Binding-site contacts:
Ligand atom C7 contacts residue ASN313 of chain 1.B at 3.3 Å.
Ligand atom C3 contacts residue ASN313 of chain 1.B at 3.8 Å.
Ligand atom O3 contacts residue GLN562 of chain 1.B at 4.4 Å.
Ligand atom C2 contacts residue ASN313 of chain 1.B at 2.4 Å.
Ligand atom C5 contacts residue ASN313 of chain 1.B at 3.7 Å.
Ligand atom O7 contacts residue ASN313 of chain 1.B at 3.4 Å (h-bond).
Ligand atom C3 contacts residue GLN562 of chain 1.B at 3.7 Å.
Ligand atom C8 contacts residue ASN313 of chain 1.B at 4.5 Å.
Ligand atom C2 contacts residue GLN562 of chain 1.B at 3.7 Å.
Ligand atom O7 contacts residue THR563 of chain 1.B at 4.0 Å.
Ligand atom C7 contacts residue GLN562 of chain 1.B at 4.2 Å.
Ligand atom N2 contacts residue GLN562 of chain 1.B at 3.2 Å (h-bond).
Ligand atom C1 contacts residue ASN313 of chain 1.B at 1.4 Å.
Ligand atom N2 contacts residue ASN313 of chain 1.B at 2.9 Å (h-bond).
Ligand atom C8 contacts residue GLN562 of chain 1.B at 4.3 Å.
Ligand atom C1 contacts residue GLN562 of chain 1.B at 3.9 Å.
Ligand atom O5 contacts residue ASN313 of chain 1.B at 2.4 Å (h-bond).
Ligand atom C4 contacts residue ASN313 of chain 1.B at 4.2 Å.

A protein and the small-molecule ligand that binds it are described below.
Small molecule (SMILES): CC(=O)N[C@H]1[C@H](O[C@H]2[C@H](O)[C@@H](NC(C)=O)CO[C@@H]2CO)O[C@H](CO)[C@@H](O)[C@@H]1O

Sequence of chain 1.B:
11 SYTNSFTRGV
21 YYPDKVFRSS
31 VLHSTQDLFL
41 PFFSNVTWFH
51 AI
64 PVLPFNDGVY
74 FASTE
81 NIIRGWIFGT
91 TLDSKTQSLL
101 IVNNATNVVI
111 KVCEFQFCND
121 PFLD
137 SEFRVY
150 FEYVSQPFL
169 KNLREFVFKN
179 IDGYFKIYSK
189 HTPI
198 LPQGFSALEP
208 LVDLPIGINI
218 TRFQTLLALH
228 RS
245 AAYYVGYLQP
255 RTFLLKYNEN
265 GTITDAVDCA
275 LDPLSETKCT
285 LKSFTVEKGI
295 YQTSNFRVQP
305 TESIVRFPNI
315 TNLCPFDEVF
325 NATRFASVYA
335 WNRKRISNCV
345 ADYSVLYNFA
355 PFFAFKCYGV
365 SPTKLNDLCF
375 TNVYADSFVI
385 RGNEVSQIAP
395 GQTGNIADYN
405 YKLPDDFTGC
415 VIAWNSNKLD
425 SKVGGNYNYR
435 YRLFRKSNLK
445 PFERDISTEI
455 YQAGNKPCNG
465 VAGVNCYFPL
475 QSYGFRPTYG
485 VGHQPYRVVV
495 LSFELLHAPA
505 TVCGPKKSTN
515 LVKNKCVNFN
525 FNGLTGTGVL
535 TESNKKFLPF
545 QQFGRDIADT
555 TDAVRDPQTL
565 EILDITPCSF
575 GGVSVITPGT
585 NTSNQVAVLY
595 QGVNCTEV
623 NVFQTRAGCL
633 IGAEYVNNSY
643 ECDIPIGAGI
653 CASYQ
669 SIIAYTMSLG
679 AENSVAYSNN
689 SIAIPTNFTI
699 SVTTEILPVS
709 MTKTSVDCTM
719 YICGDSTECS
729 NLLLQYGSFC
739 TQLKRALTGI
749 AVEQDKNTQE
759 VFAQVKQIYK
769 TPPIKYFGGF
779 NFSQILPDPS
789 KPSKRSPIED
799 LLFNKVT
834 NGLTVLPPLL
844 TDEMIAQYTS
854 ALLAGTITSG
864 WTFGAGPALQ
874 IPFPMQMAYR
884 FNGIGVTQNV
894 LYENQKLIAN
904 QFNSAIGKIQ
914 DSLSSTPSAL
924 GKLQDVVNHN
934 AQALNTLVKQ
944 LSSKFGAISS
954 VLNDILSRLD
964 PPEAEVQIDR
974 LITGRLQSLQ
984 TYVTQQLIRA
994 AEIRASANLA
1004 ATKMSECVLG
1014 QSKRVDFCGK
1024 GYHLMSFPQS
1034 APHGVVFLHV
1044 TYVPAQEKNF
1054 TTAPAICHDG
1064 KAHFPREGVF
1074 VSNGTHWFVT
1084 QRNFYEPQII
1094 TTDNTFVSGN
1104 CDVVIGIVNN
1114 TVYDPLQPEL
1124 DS